Binding-site contacts:
Ligand atom C3 contacts residue TRP287 of chain 30.A at 4.1 Å (hydrophobic).
Ligand atom C4 contacts residue ASN231 of chain 21.A at 3.5 Å.
Ligand atom C11 contacts residue SER256 of chain 21.A at 4.3 Å.
Ligand atom C4 contacts residue VAL257 of chain 21.A at 4.4 Å (hydrophobic).
Ligand atom C11 contacts residue ALA253 of chain 21.A at 3.6 Å (hydrophobic).
Ligand atom O1A contacts residue THR286 of chain 30.A at 4.2 Å.
Ligand atom C2 contacts residue ASN231 of chain 21.A at 4.0 Å.
Ligand atom O1B contacts residue ARG232 of chain 21.A at 2.5 Å (salt-bridge).
Ligand atom O1B contacts residue ASN231 of chain 21.A at 4.3 Å.
Ligand atom O4 contacts residue VAL257 of chain 21.A at 3.1 Å.
Ligand atom C10 contacts residue SER256 of chain 21.A at 4.2 Å.
Ligand atom C2 contacts residue ASN284 of chain 30.A at 3.9 Å.
Ligand atom O1A contacts residue ASN231 of chain 21.A at 2.7 Å (h-bond).
Ligand atom O10 contacts residue ASN55 of chain 30.A at 3.4 Å (h-bond).
Ligand atom C1 contacts residue ASN284 of chain 30.A at 3.8 Å.
Ligand atom O1A contacts residue ARG232 of chain 21.A at 3.5 Å.
Ligand atom O1B contacts residue ASN284 of chain 30.A at 3.7 Å.
Ligand atom C3 contacts residue ASN231 of chain 21.A at 3.9 Å.
Ligand atom C10 contacts residue ASN55 of chain 30.A at 3.8 Å.
Ligand atom O10 contacts residue SER52 of chain 30.A at 4.4 Å.
Ligand atom O2 contacts residue THR286 of chain 30.A at 4.0 Å.
Ligand atom O1A contacts residue ASN284 of chain 30.A at 4.5 Å.
Ligand atom O2 contacts residue ASN231 of chain 21.A at 4.2 Å.
Ligand atom C5 contacts residue ASN231 of chain 21.A at 4.5 Å.
Ligand atom O2 contacts residue ARG232 of chain 21.A at 4.5 Å.
Ligand atom C11 contacts residue GLY254 of chain 21.A at 3.6 Å.
Ligand atom C3 contacts residue THR286 of chain 30.A at 3.5 Å.
Ligand atom C11 contacts residue ASN55 of chain 30.A at 3.2 Å.
Ligand atom O2 contacts residue TRP287 of chain 30.A at 4.5 Å.
Ligand atom O2 contacts residue ASN284 of chain 30.A at 3.0 Å (h-bond).
Ligand atom O10 contacts residue SER256 of chain 21.A at 3.5 Å (h-bond).
Ligand atom O4 contacts residue ASN231 of chain 21.A at 4.2 Å.
Ligand atom C1 contacts residue ASN231 of chain 21.A at 3.6 Å.
Ligand atom C1 contacts residue ARG232 of chain 21.A at 3.6 Å.
Ligand atom C2 contacts residue THR286 of chain 30.A at 4.2 Å.
Ligand atom O4 contacts residue TRP287 of chain 30.A at 4.1 Å.

Sequence of chain 21.A:
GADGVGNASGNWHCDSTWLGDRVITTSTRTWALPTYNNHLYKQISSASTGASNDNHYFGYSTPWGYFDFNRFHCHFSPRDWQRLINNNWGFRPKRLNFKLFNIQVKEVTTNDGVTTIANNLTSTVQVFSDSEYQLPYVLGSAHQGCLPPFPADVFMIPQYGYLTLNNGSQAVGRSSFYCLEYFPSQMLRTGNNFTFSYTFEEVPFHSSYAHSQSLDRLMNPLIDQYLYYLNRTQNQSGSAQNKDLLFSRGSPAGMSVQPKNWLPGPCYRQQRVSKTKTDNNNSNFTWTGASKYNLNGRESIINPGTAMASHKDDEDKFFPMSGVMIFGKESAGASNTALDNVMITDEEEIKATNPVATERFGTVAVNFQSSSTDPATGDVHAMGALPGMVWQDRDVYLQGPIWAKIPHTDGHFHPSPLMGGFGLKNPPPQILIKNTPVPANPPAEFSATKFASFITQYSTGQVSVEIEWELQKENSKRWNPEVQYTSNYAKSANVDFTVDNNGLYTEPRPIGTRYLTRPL

Sequence of chain 30.A:
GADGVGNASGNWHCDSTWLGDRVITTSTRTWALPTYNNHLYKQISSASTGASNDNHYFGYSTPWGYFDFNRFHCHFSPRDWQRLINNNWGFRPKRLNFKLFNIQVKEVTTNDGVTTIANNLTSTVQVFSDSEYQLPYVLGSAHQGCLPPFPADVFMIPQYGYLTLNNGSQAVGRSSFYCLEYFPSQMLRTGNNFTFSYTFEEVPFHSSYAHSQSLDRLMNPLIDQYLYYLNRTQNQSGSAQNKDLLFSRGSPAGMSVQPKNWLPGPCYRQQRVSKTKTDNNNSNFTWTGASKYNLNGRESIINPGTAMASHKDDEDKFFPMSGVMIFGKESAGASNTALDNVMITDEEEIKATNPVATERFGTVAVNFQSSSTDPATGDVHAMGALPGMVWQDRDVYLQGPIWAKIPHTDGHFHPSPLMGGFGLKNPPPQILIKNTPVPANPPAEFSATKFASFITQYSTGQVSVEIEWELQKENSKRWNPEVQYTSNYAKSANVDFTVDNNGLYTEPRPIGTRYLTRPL

This protein binds this small molecule.
Small molecule (SMILES): CC(=O)N[C@H]1[C@H]([C@H](O)[C@H](O)CO)O[C@@](O)(C(=O)O)C[C@@H]1O